Sequence of chain 1.A:
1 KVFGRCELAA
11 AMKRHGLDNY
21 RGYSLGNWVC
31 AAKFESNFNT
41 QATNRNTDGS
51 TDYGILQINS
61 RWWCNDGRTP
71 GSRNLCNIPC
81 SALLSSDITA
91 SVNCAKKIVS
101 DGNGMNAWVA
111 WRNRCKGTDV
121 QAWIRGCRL

The protein below binds the small molecule below.
Small molecule (SMILES): CC(=O)N[C@@H]1[C@@H](O)[C@H](O)[C@@H](CO)O[C@@H]1O

Binding-site contacts:
Ligand atom C5 contacts residue VAL109 of chain 1.A at 3.9 Å (hydrophobic).
Ligand atom C1 contacts residue GLN57 of chain 1.A at 3.3 Å.
Ligand atom O1 contacts residue ALA107 of chain 1.A at 3.8 Å.
Ligand atom O6 contacts residue ASP52 of chain 1.A at 4.1 Å.
Ligand atom O5 contacts residue GLU35 of chain 1.A at 3.8 Å.
Ligand atom C2 contacts residue ALA107 of chain 1.A at 4.0 Å (hydrophobic).
Ligand atom O7 contacts residue ILE58 of chain 1.A at 3.5 Å.
Ligand atom O1 contacts residue VAL109 of chain 1.A at 3.0 Å (h-bond).
Ligand atom C7 contacts residue GLN57 of chain 1.A at 3.8 Å.
Ligand atom C7 contacts residue ASN59 of chain 1.A at 4.1 Å.
Ligand atom N2 contacts residue TRP108 of chain 1.A at 4.0 Å.
Ligand atom O1 contacts residue TRP108 of chain 1.A at 3.5 Å.
Ligand atom C8 contacts residue TRP108 of chain 1.A at 3.6 Å (hydrophobic).
Ligand atom C6 contacts residue ASN46 of chain 1.A at 3.8 Å.
Ligand atom O3 contacts residue ASN59 of chain 1.A at 3.2 Å (h-bond).
Ligand atom C1 contacts residue GLU35 of chain 1.A at 3.7 Å.
Ligand atom N2 contacts residue GLN57 of chain 1.A at 3.7 Å.
Ligand atom O4 contacts residue VAL109 of chain 1.A at 4.0 Å.
Ligand atom C7 contacts residue TRP108 of chain 1.A at 4.2 Å (hydrophobic).
Ligand atom O3 contacts residue ALA107 of chain 1.A at 4.2 Å.
Ligand atom O7 contacts residue ASN59 of chain 1.A at 2.9 Å (h-bond).
Ligand atom C5 contacts residue ASP52 of chain 1.A at 4.2 Å.
Ligand atom O7 contacts residue GLN57 of chain 1.A at 3.4 Å (h-bond).
Ligand atom C3 contacts residue ALA107 of chain 1.A at 3.9 Å (hydrophobic).
Ligand atom N2 contacts residue ALA107 of chain 1.A at 3.1 Å (h-bond).
Ligand atom C2 contacts residue GLN57 of chain 1.A at 3.3 Å.
Ligand atom O5 contacts residue ASP52 of chain 1.A at 3.9 Å.
Ligand atom C8 contacts residue ALA107 of chain 1.A at 3.5 Å (hydrophobic).
Ligand atom O7 contacts residue TRP63 of chain 1.A at 3.9 Å.
Ligand atom C2 contacts residue ASP52 of chain 1.A at 4.2 Å.
Ligand atom C7 contacts residue ALA107 of chain 1.A at 3.7 Å (hydrophobic).
Ligand atom C3 contacts residue ASN59 of chain 1.A at 4.2 Å.
Ligand atom C7 contacts residue ILE58 of chain 1.A at 4.2 Å (hydrophobic).
Ligand atom C8 contacts residue ILE98 of chain 1.A at 3.9 Å (hydrophobic).
Ligand atom O4 contacts residue ASN59 of chain 1.A at 4.2 Å.
Ligand atom O5 contacts residue GLN57 of chain 1.A at 3.8 Å.
Ligand atom C4 contacts residue ASN59 of chain 1.A at 4.1 Å.
Ligand atom O1 contacts residue GLU35 of chain 1.A at 2.9 Å (salt-bridge).
Ligand atom C4 contacts residue ASP52 of chain 1.A at 3.8 Å.
Ligand atom C6 contacts residue ASP52 of chain 1.A at 3.5 Å.